Sequence of chain 1.B:
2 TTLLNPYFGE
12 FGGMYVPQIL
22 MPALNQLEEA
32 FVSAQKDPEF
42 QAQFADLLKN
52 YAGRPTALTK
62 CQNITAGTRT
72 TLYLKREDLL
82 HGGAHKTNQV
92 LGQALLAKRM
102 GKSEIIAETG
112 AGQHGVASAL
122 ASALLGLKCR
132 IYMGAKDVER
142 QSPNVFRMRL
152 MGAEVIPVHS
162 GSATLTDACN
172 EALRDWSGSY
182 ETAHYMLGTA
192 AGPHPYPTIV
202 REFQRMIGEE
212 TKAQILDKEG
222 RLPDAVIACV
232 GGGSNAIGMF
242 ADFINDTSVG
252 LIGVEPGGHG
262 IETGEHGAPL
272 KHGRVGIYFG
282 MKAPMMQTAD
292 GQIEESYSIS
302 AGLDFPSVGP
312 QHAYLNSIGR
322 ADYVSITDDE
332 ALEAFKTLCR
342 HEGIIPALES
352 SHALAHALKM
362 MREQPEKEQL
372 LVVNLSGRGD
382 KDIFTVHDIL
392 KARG

A protein and the small-molecule ligand that binds it are described below.
Small molecule (SMILES): C=C(/N=C/c1c(COP(=O)(O)O)cnc(C)c1O)C(=O)O

Binding-site contacts:
Ligand atom OP2 contacts residue ASN236 of chain 1.B at 2.7 Å (h-bond).
Ligand atom O contacts residue THR110 of chain 1.B at 3.3 Å (h-bond).
Ligand atom N1 contacts residue SER377 of chain 1.B at 2.6 Å (h-bond).
Ligand atom OP3 contacts residue GLY233 of chain 1.B at 3.5 Å (h-bond).
Ligand atom CB contacts residue GLY303 of chain 1.B at 3.5 Å.
Ligand atom C4A contacts residue LYS87 of chain 1.B at 3.1 Å.
Ligand atom O3 contacts residue GLN114 of chain 1.B at 3.5 Å.
Ligand atom OP3 contacts residue SER235 of chain 1.B at 3.5 Å (h-bond).
Ligand atom C6 contacts residue CYS230 of chain 1.B at 3.5 Å (hydrophobic).
Ligand atom C6 contacts residue SER377 of chain 1.B at 3.5 Å.
Ligand atom OXT contacts residue ALA112 of chain 1.B at 3.6 Å.
Ligand atom C6 contacts residue GLU350 of chain 1.B at 3.5 Å.
Ligand atom OP1 contacts residue LYS87 of chain 1.B at 3.2 Å (salt-bridge).
Ligand atom O contacts residue GLN114 of chain 1.B at 2.8 Å (h-bond).
Ligand atom N contacts residue GLY303 of chain 1.B at 3.5 Å.
Ligand atom N1 contacts residue GLU350 of chain 1.B at 3.3 Å.
Ligand atom C contacts residue GLY111 of chain 1.B at 3.4 Å.
Ligand atom C contacts residue THR110 of chain 1.B at 3.3 Å.
Ligand atom OP1 contacts residue THR190 of chain 1.B at 2.7 Å (h-bond).
Ligand atom C5A contacts residue GLY303 of chain 1.B at 3.3 Å.
Ligand atom OP2 contacts residue SER235 of chain 1.B at 3.1 Å (h-bond).
Ligand atom C contacts residue ALA112 of chain 1.B at 3.4 Å (hydrophobic).
Ligand atom N contacts residue LYS87 of chain 1.B at 3.5 Å.
Ligand atom OP1 contacts residue SER235 of chain 1.B at 2.7 Å (h-bond).
Ligand atom C2 contacts residue SER377 of chain 1.B at 3.5 Å.
Ligand atom C contacts residue HIS115 of chain 1.B at 3.6 Å.
Ligand atom OP2 contacts residue HIS86 of chain 1.B at 3.0 Å (h-bond).
Ligand atom OP3 contacts residue GLY234 of chain 1.B at 2.8 Å (h-bond).
Ligand atom OP1 contacts residue GLY234 of chain 1.B at 3.4 Å (h-bond).
Ligand atom C4A contacts residue GLY303 of chain 1.B at 3.4 Å.
Ligand atom OXT contacts residue THR110 of chain 1.B at 2.6 Å (h-bond).
Ligand atom OP4 contacts residue LYS87 of chain 1.B at 3.2 Å (salt-bridge).
Ligand atom N contacts residue ALA112 of chain 1.B at 3.6 Å.
Ligand atom OP3 contacts residue GLY232 of chain 1.B at 2.8 Å (h-bond).
Ligand atom P contacts residue SER235 of chain 1.B at 3.4 Å.
Ligand atom CA contacts residue ALA112 of chain 1.B at 3.6 Å (hydrophobic).
Ligand atom O contacts residue HIS115 of chain 1.B at 2.7 Å (h-bond).
Ligand atom O contacts residue GLY113 of chain 1.B at 3.4 Å (h-bond).
Ligand atom OXT contacts residue GLY111 of chain 1.B at 2.5 Å (h-bond).
Ligand atom C2A contacts residue SER377 of chain 1.B at 3.5 Å.